The small molecule below binds the protein below.
Small molecule (SMILES): CC(=O)N[C@@H]1[C@@H](O)[C@H](O)[C@@H](CO)O[C@H]1O

Sequence of chain 2.B:
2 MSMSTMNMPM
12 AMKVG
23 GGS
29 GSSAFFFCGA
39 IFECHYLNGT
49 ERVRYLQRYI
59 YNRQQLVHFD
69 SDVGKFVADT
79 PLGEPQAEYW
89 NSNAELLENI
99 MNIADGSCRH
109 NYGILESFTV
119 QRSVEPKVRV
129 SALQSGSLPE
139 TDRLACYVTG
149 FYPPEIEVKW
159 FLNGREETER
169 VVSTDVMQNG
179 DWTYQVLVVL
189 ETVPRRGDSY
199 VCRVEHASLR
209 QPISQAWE

Binding-site contacts:
Ligand atom O7 contacts residue ASN46 of chain 2.B at 3.7 Å.
Ligand atom C3 contacts residue ASN46 of chain 2.B at 3.9 Å.
Ligand atom C5 contacts residue NAG1 of chain 2.Z at 3.1 Å.
Ligand atom C6 contacts residue GLU49 of chain 2.B at 4.3 Å.
Ligand atom O6 contacts residue NAG1 of chain 2.Z at 2.5 Å (h-bond).
Ligand atom C5 contacts residue ASN46 of chain 2.B at 3.8 Å.
Ligand atom O5 contacts residue GLU49 of chain 2.B at 3.6 Å.
Ligand atom C2 contacts residue ASN46 of chain 2.B at 2.5 Å.
Ligand atom O5 contacts residue NAG1 of chain 2.Z at 3.0 Å (h-bond).
Ligand atom C1 contacts residue ASN46 of chain 2.B at 1.5 Å.
Ligand atom N2 contacts residue ASN46 of chain 2.B at 3.0 Å (h-bond).
Ligand atom C6 contacts residue NAG1 of chain 2.Z at 3.4 Å.
Ligand atom C7 contacts residue ASN46 of chain 2.B at 3.5 Å.
Ligand atom C2 contacts residue GLU49 of chain 2.B at 4.0 Å.
Ligand atom C4 contacts residue ASN46 of chain 2.B at 4.2 Å.
Ligand atom C5 contacts residue GLU49 of chain 2.B at 4.5 Å.
Ligand atom O5 contacts residue ASN46 of chain 2.B at 2.5 Å (h-bond).
Ligand atom C1 contacts residue NAG1 of chain 2.Z at 3.8 Å.
Ligand atom O7 contacts residue GLU49 of chain 2.B at 4.2 Å.
Ligand atom C1 contacts residue GLU49 of chain 2.B at 3.6 Å.